Binding-site contacts:
Ligand atom CK7 contacts residue THR206 of chain 3.A at 4.3 Å.
Ligand atom CK1 contacts residue NAD1 of chain 3.B at 3.4 Å.
Ligand atom CK9 contacts residue TYR110 of chain 3.A at 4.1 Å (hydrophobic).
Ligand atom CK1 contacts residue SER207 of chain 3.A at 4.4 Å.
Ligand atom CK8 contacts residue TYR110 of chain 3.A at 4.3 Å (hydrophobic).
Ligand atom CK8 contacts residue NAD1 of chain 3.B at 3.9 Å.
Ligand atom CK2 contacts residue THR206 of chain 3.A at 4.2 Å.
Ligand atom CK2 contacts residue NAD1 of chain 3.B at 4.4 Å.
Ligand atom CKA contacts residue SER207 of chain 3.A at 4.0 Å.
Ligand atom CK5 contacts residue TYR172 of chain 3.A at 4.4 Å (hydrophobic).
Ligand atom CK9 contacts residue SER207 of chain 3.A at 2.8 Å.
Ligand atom CK3 contacts residue TRP108 of chain 3.A at 4.0 Å (hydrophobic).
Ligand atom CK8 contacts residue SER207 of chain 3.A at 2.8 Å.
Ligand atom OK1 contacts residue TRP108 of chain 3.A at 3.7 Å.
Ligand atom CK6 contacts residue TRP108 of chain 3.A at 4.4 Å (hydrophobic).
Ligand atom CK6 contacts residue NAD1 of chain 3.B at 3.4 Å.
Ligand atom OK1 contacts residue TYR172 of chain 3.A at 3.8 Å.
Ligand atom OK1 contacts residue NAD1 of chain 3.B at 3.6 Å.
Ligand atom OK2 contacts residue TRP108 of chain 3.A at 3.9 Å.
Ligand atom CK1 contacts residue THR206 of chain 3.A at 4.2 Å.
Ligand atom CK1 contacts residue TRP108 of chain 3.A at 4.4 Å (hydrophobic).
Ligand atom CK4 contacts residue NAD1 of chain 3.B at 4.2 Å.
Ligand atom CK4 contacts residue TRP108 of chain 3.A at 4.0 Å (hydrophobic).
Ligand atom CK7 contacts residue SER207 of chain 3.A at 4.1 Å.
Ligand atom CK5 contacts residue NAD1 of chain 3.B at 3.9 Å.
Ligand atom CK5 contacts residue TRP108 of chain 3.A at 4.1 Å (hydrophobic).
Ligand atom CK2 contacts residue TRP108 of chain 3.A at 4.3 Å (hydrophobic).

Sequence of chain 3.A:
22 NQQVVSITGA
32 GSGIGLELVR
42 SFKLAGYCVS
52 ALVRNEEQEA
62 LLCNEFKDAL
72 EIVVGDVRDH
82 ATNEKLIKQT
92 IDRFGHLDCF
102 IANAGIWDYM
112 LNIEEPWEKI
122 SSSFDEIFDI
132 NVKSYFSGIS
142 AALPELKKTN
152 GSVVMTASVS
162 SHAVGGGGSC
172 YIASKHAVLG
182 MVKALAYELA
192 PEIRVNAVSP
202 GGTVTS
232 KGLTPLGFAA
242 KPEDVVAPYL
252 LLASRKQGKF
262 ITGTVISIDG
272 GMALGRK

This protein binds this small molecule.
Small molecule (SMILES): Oc1cccc(-c2ccccc2)c1O